Binding-site contacts:
Ligand atom C2 contacts residue ASN317 of chain 1.A at 2.5 Å.
Ligand atom C5 contacts residue ASN317 of chain 1.A at 3.6 Å.
Ligand atom C8 contacts residue VAL314 of chain 1.A at 4.1 Å (hydrophobic).
Ligand atom C3 contacts residue ASN317 of chain 1.A at 3.8 Å.
Ligand atom C8 contacts residue GLU313 of chain 1.A at 3.4 Å.
Ligand atom O6 contacts residue GLN326 of chain 1.A at 2.8 Å (h-bond).
Ligand atom O7 contacts residue ASN317 of chain 1.A at 3.6 Å.
Ligand atom C8 contacts residue THR348 of chain 1.A at 4.2 Å.
Ligand atom C6 contacts residue PHE323 of chain 1.A at 4.0 Å (hydrophobic).
Ligand atom C7 contacts residue GLU313 of chain 1.A at 4.5 Å.
Ligand atom N2 contacts residue ASN317 of chain 1.A at 3.0 Å (h-bond).
Ligand atom O5 contacts residue PHE323 of chain 1.A at 3.6 Å.
Ligand atom C5 contacts residue PHE323 of chain 1.A at 4.5 Å (hydrophobic).
Ligand atom C1 contacts residue PHE323 of chain 1.A at 4.3 Å (hydrophobic).
Ligand atom O6 contacts residue PHE323 of chain 1.A at 3.6 Å.
Ligand atom C1 contacts residue ASN317 of chain 1.A at 1.4 Å.
Ligand atom C4 contacts residue ASN317 of chain 1.A at 4.2 Å.
Ligand atom C6 contacts residue GLN326 of chain 1.A at 3.6 Å.
Ligand atom O5 contacts residue ASN317 of chain 1.A at 2.3 Å (h-bond).
Ligand atom C7 contacts residue ASN317 of chain 1.A at 3.5 Å.

This protein binds this small molecule.
Small molecule (SMILES): CC(=O)N[C@@H]1[C@@H](O)[C@H](O)[C@@H](CO)O[C@H]1O

Sequence of chain 1.A:
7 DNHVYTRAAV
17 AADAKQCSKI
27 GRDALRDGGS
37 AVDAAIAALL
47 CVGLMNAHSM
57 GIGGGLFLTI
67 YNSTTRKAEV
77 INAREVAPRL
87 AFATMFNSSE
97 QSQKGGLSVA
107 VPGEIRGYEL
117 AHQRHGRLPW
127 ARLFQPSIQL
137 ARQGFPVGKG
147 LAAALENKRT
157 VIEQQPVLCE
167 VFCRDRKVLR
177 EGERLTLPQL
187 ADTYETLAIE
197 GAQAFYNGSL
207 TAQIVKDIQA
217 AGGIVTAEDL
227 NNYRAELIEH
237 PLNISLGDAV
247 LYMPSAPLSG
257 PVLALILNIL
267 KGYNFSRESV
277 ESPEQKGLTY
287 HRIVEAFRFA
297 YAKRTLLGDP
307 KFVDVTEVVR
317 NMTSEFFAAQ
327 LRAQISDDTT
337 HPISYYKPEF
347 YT